This small molecule binds to this protein.
Small molecule (SMILES): CC(=O)N[C@H]1[C@H](O[C@H]2[C@H](O)[C@@H](NC(C)=O)CO[C@@H]2CO)O[C@H](CO)[C@@H](O)[C@@H]1O

Sequence of chain 1.G:
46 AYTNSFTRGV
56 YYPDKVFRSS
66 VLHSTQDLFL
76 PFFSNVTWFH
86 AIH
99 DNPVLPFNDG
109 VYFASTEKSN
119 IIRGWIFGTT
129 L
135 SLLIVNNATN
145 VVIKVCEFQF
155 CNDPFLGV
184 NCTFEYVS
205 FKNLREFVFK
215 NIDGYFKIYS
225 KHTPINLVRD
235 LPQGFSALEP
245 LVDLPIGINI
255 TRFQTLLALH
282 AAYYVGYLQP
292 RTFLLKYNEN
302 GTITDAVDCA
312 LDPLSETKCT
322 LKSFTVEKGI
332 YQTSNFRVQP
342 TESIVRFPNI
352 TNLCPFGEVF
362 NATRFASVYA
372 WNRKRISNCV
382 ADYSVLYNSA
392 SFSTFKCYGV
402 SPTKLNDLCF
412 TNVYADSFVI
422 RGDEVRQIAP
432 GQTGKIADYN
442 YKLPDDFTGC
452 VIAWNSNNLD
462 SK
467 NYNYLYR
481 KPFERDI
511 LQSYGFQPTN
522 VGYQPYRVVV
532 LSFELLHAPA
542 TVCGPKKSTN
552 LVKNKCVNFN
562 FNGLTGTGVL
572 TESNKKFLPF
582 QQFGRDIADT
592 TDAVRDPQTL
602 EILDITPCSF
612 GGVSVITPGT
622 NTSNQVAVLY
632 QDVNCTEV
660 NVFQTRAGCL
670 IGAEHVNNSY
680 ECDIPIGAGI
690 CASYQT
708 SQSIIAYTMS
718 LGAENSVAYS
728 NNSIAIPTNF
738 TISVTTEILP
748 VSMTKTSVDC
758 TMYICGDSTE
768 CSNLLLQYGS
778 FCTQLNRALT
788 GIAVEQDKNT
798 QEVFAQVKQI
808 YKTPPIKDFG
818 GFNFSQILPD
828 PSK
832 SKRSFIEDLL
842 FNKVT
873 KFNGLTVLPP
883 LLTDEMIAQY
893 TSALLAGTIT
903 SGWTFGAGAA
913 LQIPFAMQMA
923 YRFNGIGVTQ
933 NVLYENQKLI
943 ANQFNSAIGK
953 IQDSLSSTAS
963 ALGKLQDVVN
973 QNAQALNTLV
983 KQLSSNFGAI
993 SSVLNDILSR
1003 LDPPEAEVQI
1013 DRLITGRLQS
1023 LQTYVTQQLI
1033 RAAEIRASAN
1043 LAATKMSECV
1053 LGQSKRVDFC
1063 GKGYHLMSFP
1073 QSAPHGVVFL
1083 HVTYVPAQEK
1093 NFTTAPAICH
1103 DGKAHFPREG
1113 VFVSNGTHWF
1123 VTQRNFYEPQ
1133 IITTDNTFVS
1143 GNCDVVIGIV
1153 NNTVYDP

Binding-site contacts:
Ligand atom C4 contacts residue ASN1153 of chain 1.G at 4.3 Å.
Ligand atom C8 contacts residue ILE1151 of chain 1.G at 3.5 Å (hydrophobic).
Ligand atom C1 contacts residue ASN1153 of chain 1.G at 1.5 Å.
Ligand atom O5 contacts residue ASN1153 of chain 1.G at 2.4 Å (h-bond).
Ligand atom C5 contacts residue ASN1153 of chain 1.G at 3.7 Å.
Ligand atom C8 contacts residue ASN1153 of chain 1.G at 4.4 Å.
Ligand atom C7 contacts residue ASN1153 of chain 1.G at 3.2 Å.
Ligand atom O7 contacts residue ASN1153 of chain 1.G at 3.1 Å (h-bond).
Ligand atom N2 contacts residue ASN1153 of chain 1.G at 2.9 Å (h-bond).
Ligand atom C2 contacts residue ASN1153 of chain 1.G at 2.5 Å.
Ligand atom C3 contacts residue ASN1153 of chain 1.G at 3.8 Å.